Sequence of chain 6.J:
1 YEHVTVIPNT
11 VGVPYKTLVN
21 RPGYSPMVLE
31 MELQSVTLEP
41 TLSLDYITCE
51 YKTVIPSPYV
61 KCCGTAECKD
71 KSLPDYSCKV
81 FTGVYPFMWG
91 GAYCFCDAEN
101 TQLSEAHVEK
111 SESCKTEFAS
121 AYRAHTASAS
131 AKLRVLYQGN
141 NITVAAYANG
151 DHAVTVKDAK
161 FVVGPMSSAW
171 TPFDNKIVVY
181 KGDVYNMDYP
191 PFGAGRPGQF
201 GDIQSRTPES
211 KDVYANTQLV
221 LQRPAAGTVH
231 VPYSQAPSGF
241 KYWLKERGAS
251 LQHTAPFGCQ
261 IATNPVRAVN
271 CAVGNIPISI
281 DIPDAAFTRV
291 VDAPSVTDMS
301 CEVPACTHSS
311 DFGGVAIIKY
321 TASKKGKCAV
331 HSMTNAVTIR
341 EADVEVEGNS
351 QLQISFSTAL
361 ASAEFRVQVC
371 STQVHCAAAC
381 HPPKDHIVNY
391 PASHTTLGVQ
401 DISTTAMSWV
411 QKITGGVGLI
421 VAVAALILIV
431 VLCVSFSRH

The protein below binds the small molecule below.
Small molecule (SMILES): CC(=O)N[C@@H]1[C@@H](O)[C@H](O)[C@@H](CO)O[C@H]1O

Binding-site contacts:
Ligand atom O5 contacts residue ASN259 of chain 6.K at 2.4 Å (h-bond).
Ligand atom C7 contacts residue ASN259 of chain 6.K at 3.2 Å.
Ligand atom C8 contacts residue THR116 of chain 6.J at 3.8 Å.
Ligand atom C8 contacts residue ASN259 of chain 6.K at 4.4 Å.
Ligand atom O6 contacts residue LYS181 of chain 6.J at 4.3 Å.
Ligand atom C5 contacts residue ASN259 of chain 6.K at 3.7 Å.
Ligand atom C3 contacts residue THR116 of chain 6.J at 4.0 Å.
Ligand atom C1 contacts residue ASN259 of chain 6.K at 1.4 Å.
Ligand atom O7 contacts residue ASN259 of chain 6.K at 3.0 Å (h-bond).
Ligand atom C1 contacts residue THR116 of chain 6.J at 4.0 Å.
Ligand atom N2 contacts residue ASN259 of chain 6.K at 2.9 Å (h-bond).
Ligand atom O3 contacts residue THR116 of chain 6.J at 4.4 Å.
Ligand atom O5 contacts residue LYS181 of chain 6.J at 4.4 Å.
Ligand atom O4 contacts residue LYS181 of chain 6.J at 4.0 Å.
Ligand atom C2 contacts residue THR116 of chain 6.J at 3.8 Å.
Ligand atom N2 contacts residue THR116 of chain 6.J at 3.0 Å (h-bond).
Ligand atom C5 contacts residue LYS181 of chain 6.J at 3.5 Å.
Ligand atom C7 contacts residue THR116 of chain 6.J at 3.8 Å.
Ligand atom C4 contacts residue ASN259 of chain 6.K at 4.2 Å.
Ligand atom C2 contacts residue ASN259 of chain 6.K at 2.5 Å.
Ligand atom C6 contacts residue LYS181 of chain 6.J at 4.2 Å.
Ligand atom C4 contacts residue LYS181 of chain 6.J at 4.2 Å.
Ligand atom C3 contacts residue LYS181 of chain 6.J at 4.4 Å.
Ligand atom C3 contacts residue ASN259 of chain 6.K at 3.8 Å.

Sequence of chain 6.K:
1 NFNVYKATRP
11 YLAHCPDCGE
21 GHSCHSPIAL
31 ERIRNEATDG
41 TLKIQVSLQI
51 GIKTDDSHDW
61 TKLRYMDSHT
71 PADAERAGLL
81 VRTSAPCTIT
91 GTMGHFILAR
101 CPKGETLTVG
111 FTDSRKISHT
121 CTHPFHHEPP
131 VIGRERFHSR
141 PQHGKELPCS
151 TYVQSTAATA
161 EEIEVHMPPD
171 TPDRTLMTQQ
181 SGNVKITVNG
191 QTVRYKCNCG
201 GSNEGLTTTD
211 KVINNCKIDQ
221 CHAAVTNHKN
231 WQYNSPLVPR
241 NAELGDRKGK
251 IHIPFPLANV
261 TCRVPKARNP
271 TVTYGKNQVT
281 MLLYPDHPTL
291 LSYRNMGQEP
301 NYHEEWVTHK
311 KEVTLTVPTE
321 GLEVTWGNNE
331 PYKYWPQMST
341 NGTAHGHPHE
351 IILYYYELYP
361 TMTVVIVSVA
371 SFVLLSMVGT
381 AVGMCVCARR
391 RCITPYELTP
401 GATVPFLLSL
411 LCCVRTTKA